Sequence of chain 1.L:
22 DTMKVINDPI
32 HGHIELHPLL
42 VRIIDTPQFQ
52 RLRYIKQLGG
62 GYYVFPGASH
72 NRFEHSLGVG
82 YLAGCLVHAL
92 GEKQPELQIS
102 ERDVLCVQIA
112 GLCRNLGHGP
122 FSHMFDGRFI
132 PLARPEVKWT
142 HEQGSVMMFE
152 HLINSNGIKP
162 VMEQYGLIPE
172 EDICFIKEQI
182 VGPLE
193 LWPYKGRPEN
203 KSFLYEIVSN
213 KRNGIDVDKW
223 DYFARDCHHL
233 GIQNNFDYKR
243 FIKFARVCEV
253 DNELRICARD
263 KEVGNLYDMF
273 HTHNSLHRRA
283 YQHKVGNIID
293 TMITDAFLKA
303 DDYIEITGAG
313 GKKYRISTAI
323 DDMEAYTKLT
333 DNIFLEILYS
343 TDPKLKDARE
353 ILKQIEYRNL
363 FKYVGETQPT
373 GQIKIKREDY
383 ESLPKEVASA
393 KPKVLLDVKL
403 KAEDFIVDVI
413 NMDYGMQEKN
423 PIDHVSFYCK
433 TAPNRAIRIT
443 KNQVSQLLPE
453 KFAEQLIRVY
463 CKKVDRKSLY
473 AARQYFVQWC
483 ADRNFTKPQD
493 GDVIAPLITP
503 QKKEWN

Sequence of chain 1.J:
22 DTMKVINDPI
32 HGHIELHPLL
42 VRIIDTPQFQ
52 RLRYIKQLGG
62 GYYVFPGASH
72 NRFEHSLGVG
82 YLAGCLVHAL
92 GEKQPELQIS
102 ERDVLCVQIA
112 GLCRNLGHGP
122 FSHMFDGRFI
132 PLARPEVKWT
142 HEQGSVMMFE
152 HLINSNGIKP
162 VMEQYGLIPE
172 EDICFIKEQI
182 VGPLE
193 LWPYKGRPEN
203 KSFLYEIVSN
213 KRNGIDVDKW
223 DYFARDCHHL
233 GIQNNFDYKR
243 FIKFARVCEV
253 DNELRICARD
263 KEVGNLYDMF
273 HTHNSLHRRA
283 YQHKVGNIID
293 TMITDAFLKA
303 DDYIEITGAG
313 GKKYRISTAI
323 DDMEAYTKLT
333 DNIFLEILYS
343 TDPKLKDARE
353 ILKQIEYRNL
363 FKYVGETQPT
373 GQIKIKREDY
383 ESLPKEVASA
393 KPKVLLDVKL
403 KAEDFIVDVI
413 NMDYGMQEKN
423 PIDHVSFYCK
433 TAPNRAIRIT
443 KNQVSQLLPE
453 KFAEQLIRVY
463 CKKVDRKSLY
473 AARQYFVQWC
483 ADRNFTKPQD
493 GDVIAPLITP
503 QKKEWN

Binding-site contacts:
Ligand atom O3G contacts residue DGT1 of chain 1.KA at 3.5 Å (h-bond).
Ligand atom N2 contacts residue ASP46 of chain 1.I at 2.7 Å (salt-bridge).
Ligand atom O1A contacts residue ARG360 of chain 1.L at 3.2 Å (salt-bridge).
Ligand atom C8 contacts residue VAL65 of chain 1.L at 3.4 Å (hydrophobic).
Ligand atom O2A contacts residue LYS25 of chain 1.I at 3.2 Å.
Ligand atom PB contacts residue DGT1 of chain 1.KA at 3.5 Å.
Ligand atom C1' contacts residue VAL65 of chain 1.L at 3.4 Å (hydrophobic).
Ligand atom N7 contacts residue TYR64 of chain 1.L at 3.3 Å (h-bond).
Ligand atom O2B contacts residue DGT1 of chain 1.KA at 3.1 Å (h-bond).
Ligand atom O1G contacts residue LYS432 of chain 1.J at 3.2 Å (salt-bridge).
Ligand atom O1A contacts residue LEU362 of chain 1.L at 3.3 Å.
Ligand atom C2 contacts residue ARG360 of chain 1.L at 3.5 Å.
Ligand atom N9 contacts residue TYR64 of chain 1.L at 3.6 Å (h-bond).
Ligand atom O3G contacts residue LYS25 of chain 1.I at 3.0 Å (salt-bridge).
Ligand atom C5 contacts residue ARG360 of chain 1.L at 3.6 Å.
Ligand atom O2B contacts residue LYS25 of chain 1.I at 3.5 Å (salt-bridge).
Ligand atom O5' contacts residue VAL287 of chain 1.L at 3.5 Å.
Ligand atom O1B contacts residue LYS432 of chain 1.J at 3.5 Å (salt-bridge).
Ligand atom N7 contacts residue ARG54 of chain 1.I at 3.0 Å (salt-bridge).
Ligand atom N1 contacts residue ASP46 of chain 1.I at 2.7 Å (salt-bridge).
Ligand atom O6 contacts residue PHE74 of chain 1.I at 3.3 Å.
Ligand atom O6 contacts residue ILE45 of chain 1.I at 3.5 Å.
Ligand atom O5' contacts residue ARG360 of chain 1.L at 3.0 Å (salt-bridge).
Ligand atom O1B contacts residue DGT1 of chain 1.KA at 3.1 Å (h-bond).
Ligand atom O6 contacts residue GLN51 of chain 1.I at 2.9 Å (h-bond).
Ligand atom O3B contacts residue LYS25 of chain 1.I at 3.1 Å (salt-bridge).
Ligand atom C2' contacts residue VAL26 of chain 1.I at 3.6 Å (hydrophobic).
Ligand atom O2G contacts residue LYS25 of chain 1.I at 2.8 Å (salt-bridge).
Ligand atom C8 contacts residue TYR64 of chain 1.L at 3.1 Å (hydrophobic).
Ligand atom PG contacts residue LYS25 of chain 1.I at 3.1 Å.
Ligand atom C6 contacts residue ARG360 of chain 1.L at 3.6 Å.
Ligand atom O3' contacts residue VAL26 of chain 1.I at 3.4 Å (h-bond).
Ligand atom O3' contacts residue DGT1 of chain 1.KA at 2.7 Å (h-bond).
Ligand atom O4' contacts residue ARG360 of chain 1.L at 3.2 Å (salt-bridge).
Ligand atom C2 contacts residue ASP46 of chain 1.I at 3.5 Å.
Ligand atom O6 contacts residue ARG54 of chain 1.I at 3.4 Å (salt-bridge).
Ligand atom C4 contacts residue ARG360 of chain 1.L at 3.5 Å.
Ligand atom O3G contacts residue LYS432 of chain 1.J at 3.2 Å (salt-bridge).
Ligand atom O1G contacts residue LYS364 of chain 1.L at 2.6 Å (salt-bridge).
Ligand atom C6 contacts residue ASP46 of chain 1.I at 3.6 Å.

Sequence of chain 1.I:
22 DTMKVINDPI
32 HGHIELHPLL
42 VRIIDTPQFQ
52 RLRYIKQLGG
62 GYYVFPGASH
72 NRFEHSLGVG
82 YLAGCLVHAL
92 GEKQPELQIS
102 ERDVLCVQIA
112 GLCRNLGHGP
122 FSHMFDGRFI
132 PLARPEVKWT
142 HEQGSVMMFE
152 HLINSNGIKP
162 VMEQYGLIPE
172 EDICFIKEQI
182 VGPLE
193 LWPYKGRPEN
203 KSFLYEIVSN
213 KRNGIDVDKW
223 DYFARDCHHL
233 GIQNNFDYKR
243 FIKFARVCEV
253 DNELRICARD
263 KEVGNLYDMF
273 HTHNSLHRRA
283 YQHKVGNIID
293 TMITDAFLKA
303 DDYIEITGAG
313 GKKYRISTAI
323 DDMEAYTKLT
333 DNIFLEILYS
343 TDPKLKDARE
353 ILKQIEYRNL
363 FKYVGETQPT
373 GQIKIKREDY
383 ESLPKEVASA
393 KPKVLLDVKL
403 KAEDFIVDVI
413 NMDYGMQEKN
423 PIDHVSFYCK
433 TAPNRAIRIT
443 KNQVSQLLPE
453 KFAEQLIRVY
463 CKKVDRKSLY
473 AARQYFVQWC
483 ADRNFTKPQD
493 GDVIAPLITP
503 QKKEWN

The protein below binds the small molecule below.
Small molecule (SMILES): Nc1nc2c(ncn2[C@H]2C[C@H](O)[C@@H](CO[P](=O)(O)O[P](=O)(O)OP(=O)(O)O)O2)c(=O)[nH]1